Sequence of chain 1.A:
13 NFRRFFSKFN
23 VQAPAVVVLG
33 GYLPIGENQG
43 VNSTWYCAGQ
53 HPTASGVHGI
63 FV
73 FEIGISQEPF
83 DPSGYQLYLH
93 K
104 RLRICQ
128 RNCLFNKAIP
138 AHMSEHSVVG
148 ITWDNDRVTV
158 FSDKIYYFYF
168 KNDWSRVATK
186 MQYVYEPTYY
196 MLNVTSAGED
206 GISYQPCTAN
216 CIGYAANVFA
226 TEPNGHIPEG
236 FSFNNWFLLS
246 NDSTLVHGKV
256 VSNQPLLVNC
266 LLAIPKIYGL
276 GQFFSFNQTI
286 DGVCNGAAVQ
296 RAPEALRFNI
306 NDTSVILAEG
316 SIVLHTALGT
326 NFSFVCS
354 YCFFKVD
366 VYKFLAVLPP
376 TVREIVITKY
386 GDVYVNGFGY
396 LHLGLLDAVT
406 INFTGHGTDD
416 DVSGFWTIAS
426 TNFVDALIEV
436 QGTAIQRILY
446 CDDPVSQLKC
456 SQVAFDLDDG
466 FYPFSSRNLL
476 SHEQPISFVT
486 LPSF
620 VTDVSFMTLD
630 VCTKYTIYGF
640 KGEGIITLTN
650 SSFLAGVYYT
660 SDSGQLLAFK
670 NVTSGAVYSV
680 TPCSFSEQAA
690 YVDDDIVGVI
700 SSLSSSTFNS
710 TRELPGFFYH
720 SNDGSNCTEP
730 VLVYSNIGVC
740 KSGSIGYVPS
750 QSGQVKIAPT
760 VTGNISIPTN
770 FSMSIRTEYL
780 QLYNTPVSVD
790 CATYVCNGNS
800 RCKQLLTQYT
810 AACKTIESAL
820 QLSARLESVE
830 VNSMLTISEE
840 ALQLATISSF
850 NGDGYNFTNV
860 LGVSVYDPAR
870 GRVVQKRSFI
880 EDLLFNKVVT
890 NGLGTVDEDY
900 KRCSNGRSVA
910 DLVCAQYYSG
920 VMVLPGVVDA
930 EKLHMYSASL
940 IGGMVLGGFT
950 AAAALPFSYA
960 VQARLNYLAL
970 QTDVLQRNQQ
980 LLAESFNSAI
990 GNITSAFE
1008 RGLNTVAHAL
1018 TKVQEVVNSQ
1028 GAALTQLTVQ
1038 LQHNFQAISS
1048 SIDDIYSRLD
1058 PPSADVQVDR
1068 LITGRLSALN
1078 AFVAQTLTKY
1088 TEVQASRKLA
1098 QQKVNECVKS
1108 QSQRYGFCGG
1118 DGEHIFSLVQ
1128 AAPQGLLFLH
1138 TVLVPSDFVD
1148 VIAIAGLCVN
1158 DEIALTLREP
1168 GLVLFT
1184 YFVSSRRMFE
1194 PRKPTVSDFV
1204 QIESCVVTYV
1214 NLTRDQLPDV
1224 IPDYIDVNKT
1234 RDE

A protein and the small-molecule ligand that binds it are described below.
Small molecule (SMILES): CC(=O)N[C@H]1[C@H](O[C@H]2[C@H](O)[C@@H](NC(C)=O)CO[C@@H]2CO)O[C@H](CO)[C@@H](O)[C@@H]1O

Binding-site contacts:
Ligand atom C4 contacts residue ASN326 of chain 1.A at 4.3 Å.
Ligand atom O5 contacts residue ASN326 of chain 1.A at 2.4 Å (h-bond).
Ligand atom C7 contacts residue ASN326 of chain 1.A at 3.0 Å.
Ligand atom N2 contacts residue ASN326 of chain 1.A at 2.5 Å (h-bond).
Ligand atom C8 contacts residue ASP360 of chain 1.A at 4.4 Å.
Ligand atom N2 contacts residue GLY324 of chain 1.A at 2.8 Å (h-bond).
Ligand atom C2 contacts residue ASN326 of chain 1.A at 2.6 Å.
Ligand atom C5 contacts residue ASN326 of chain 1.A at 3.6 Å.
Ligand atom C1 contacts residue GLY324 of chain 1.A at 3.9 Å.
Ligand atom C7 contacts residue GLY324 of chain 1.A at 3.5 Å.
Ligand atom C8 contacts residue GLY324 of chain 1.A at 3.2 Å.
Ligand atom C5 contacts residue HIS320 of chain 1.A at 3.5 Å.
Ligand atom C8 contacts residue ASN326 of chain 1.A at 3.6 Å.
Ligand atom O7 contacts residue ASN326 of chain 1.A at 3.5 Å (h-bond).
Ligand atom C3 contacts residue ASN326 of chain 1.A at 3.9 Å.
Ligand atom C1 contacts residue ASN326 of chain 1.A at 1.5 Å.
Ligand atom C6 contacts residue HIS320 of chain 1.A at 3.4 Å.
Ligand atom C2 contacts residue GLY324 of chain 1.A at 3.9 Å.
Ligand atom O6 contacts residue HIS320 of chain 1.A at 4.1 Å.
Ligand atom O6 contacts residue PHE278 of chain 1.A at 4.4 Å.
Ligand atom O5 contacts residue HIS320 of chain 1.A at 3.0 Å.
Ligand atom C1 contacts residue HIS320 of chain 1.A at 3.4 Å.